Sequence of chain 1.B:
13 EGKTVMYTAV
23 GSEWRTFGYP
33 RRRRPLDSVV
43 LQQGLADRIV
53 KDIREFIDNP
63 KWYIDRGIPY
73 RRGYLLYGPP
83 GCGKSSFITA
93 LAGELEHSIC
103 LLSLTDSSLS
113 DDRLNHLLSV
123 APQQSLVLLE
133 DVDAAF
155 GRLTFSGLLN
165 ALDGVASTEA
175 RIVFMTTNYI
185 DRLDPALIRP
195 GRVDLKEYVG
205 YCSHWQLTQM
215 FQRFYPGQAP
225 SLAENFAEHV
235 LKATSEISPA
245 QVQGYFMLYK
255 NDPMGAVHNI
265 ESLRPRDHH

A protein and the small-molecule ligand that binds it are described below.
Small molecule (SMILES): Nc1ncnc2c1ncn2[C@@H]1O[C@H](CO[P](=O)(O)O[P](=O)(O)NP(=O)(O)O)[C@@H](O)[C@H]1O

Binding-site contacts:
Ligand atom O2A contacts residue LYS86 of chain 1.C at 3.4 Å (salt-bridge).
Ligand atom PB contacts residue MG1 of chain 1.M at 3.2 Å.
Ligand atom N6 contacts residue CYS84 of chain 1.C at 3.2 Å (h-bond).
Ligand atom O3' contacts residue GLN247 of chain 1.C at 3.0 Å (h-bond).
Ligand atom O2G contacts residue ARG196 of chain 1.B at 2.9 Å (salt-bridge).
Ligand atom C1' contacts residue GLN247 of chain 1.C at 3.4 Å.
Ligand atom O2A contacts residue SER87 of chain 1.C at 3.4 Å (h-bond).
Ligand atom O1B contacts residue CYS84 of chain 1.C at 3.2 Å (h-bond).
Ligand atom O2G contacts residue ARG193 of chain 1.B at 3.0 Å (salt-bridge).
Ligand atom N3B contacts residue ARG193 of chain 1.B at 3.2 Å (salt-bridge).
Ligand atom PG contacts residue MG1 of chain 1.M at 3.0 Å.
Ligand atom O1G contacts residue ARG196 of chain 1.B at 2.9 Å (salt-bridge).
Ligand atom O3G contacts residue LYS86 of chain 1.C at 2.6 Å (salt-bridge).
Ligand atom O5' contacts residue SER88 of chain 1.C at 3.5 Å (h-bond).
Ligand atom O1B contacts residue GLY85 of chain 1.C at 3.2 Å (h-bond).
Ligand atom N3B contacts residue MG1 of chain 1.M at 3.3 Å.
Ligand atom O2B contacts residue MG1 of chain 1.M at 2.2 Å.
Ligand atom O1G contacts residue MG1 of chain 1.M at 2.0 Å.
Ligand atom C2' contacts residue SER88 of chain 1.C at 3.5 Å.
Ligand atom C2 contacts residue SER40 of chain 1.C at 3.5 Å.
Ligand atom N7 contacts residue CYS84 of chain 1.C at 3.1 Å.
Ligand atom O3G contacts residue ASN182 of chain 1.C at 3.0 Å (h-bond).
Ligand atom O1B contacts residue LYS86 of chain 1.C at 2.8 Å (salt-bridge).
Ligand atom C5 contacts residue PRO243 of chain 1.C at 3.3 Å (hydrophobic).
Ligand atom C6 contacts residue PRO243 of chain 1.C at 3.5 Å (hydrophobic).
Ligand atom C8 contacts residue GLY83 of chain 1.C at 3.5 Å.
Ligand atom N3B contacts residue GLY83 of chain 1.C at 3.1 Å (h-bond).
Ligand atom O2A contacts residue SER88 of chain 1.C at 2.8 Å (h-bond).
Ligand atom O2B contacts residue SER87 of chain 1.C at 2.9 Å (h-bond).
Ligand atom N7 contacts residue GLY85 of chain 1.C at 3.1 Å (h-bond).
Ligand atom N6 contacts residue VAL42 of chain 1.C at 2.9 Å (h-bond).
Ligand atom N1 contacts residue VAL42 of chain 1.C at 2.9 Å (h-bond).
Ligand atom N7 contacts residue PRO243 of chain 1.C at 3.4 Å.
Ligand atom O2G contacts residue PRO82 of chain 1.C at 3.4 Å.
Ligand atom O2A contacts residue GLY85 of chain 1.C at 3.3 Å.
Ligand atom O2' contacts residue GLN247 of chain 1.C at 2.5 Å (h-bond).
Ligand atom O2' contacts residue ARG36 of chain 1.C at 3.0 Å (salt-bridge).
Ligand atom C2' contacts residue GLN247 of chain 1.C at 3.4 Å.
Ligand atom O4' contacts residue ALA244 of chain 1.C at 3.4 Å.
Ligand atom C5' contacts residue ASP167 of chain 1.B at 3.4 Å.

Sequence of chain 1.C:
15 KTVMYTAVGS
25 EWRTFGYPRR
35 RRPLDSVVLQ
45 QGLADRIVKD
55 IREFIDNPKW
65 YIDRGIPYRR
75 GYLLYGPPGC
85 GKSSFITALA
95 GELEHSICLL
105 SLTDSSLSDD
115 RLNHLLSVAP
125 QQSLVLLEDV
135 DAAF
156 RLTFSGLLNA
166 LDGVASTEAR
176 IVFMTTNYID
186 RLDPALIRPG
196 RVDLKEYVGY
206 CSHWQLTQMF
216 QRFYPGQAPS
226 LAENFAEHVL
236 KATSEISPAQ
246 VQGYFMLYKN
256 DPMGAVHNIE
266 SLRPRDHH